A small-molecule ligand and the protein it binds are described below.
Small molecule (SMILES): O=CCCC(=O)O

Binding-site contacts:
Ligand atom C1 contacts residue TRP137 of chain 1.A at 3.8 Å (hydrophobic).
Ligand atom C3 contacts residue GLU230 of chain 1.A at 3.6 Å.
Ligand atom C1 contacts residue SER421 of chain 1.A at 3.5 Å.
Ligand atom C1 contacts residue ILE265 of chain 1.A at 4.0 Å (hydrophobic).
Ligand atom O2 contacts residue ILE265 of chain 1.A at 3.9 Å.
Ligand atom C3 contacts residue GLN138 of chain 1.A at 3.8 Å.
Ligand atom C4 contacts residue CYS264 of chain 1.A at 1.9 Å (hydrophobic).
Ligand atom O2 contacts residue LYS88 of chain 1.A at 4.3 Å.
Ligand atom O2 contacts residue PHE134 of chain 1.A at 4.1 Å.
Ligand atom C3 contacts residue CYS264 of chain 1.A at 2.7 Å (hydrophobic).
Ligand atom C2 contacts residue SER263 of chain 1.A at 3.9 Å.
Ligand atom C3 contacts residue PHE427 of chain 1.A at 4.4 Å (hydrophobic).
Ligand atom C3 contacts residue PHE134 of chain 1.A at 4.4 Å (hydrophobic).
Ligand atom O1 contacts residue SER421 of chain 1.A at 2.8 Å (h-bond).
Ligand atom C2 contacts residue PHE134 of chain 1.A at 3.7 Å (hydrophobic).
Ligand atom O2 contacts residue SER421 of chain 1.A at 3.5 Å (h-bond).
Ligand atom O4 contacts residue PHE134 of chain 1.A at 3.8 Å.
Ligand atom O4 contacts residue GLN138 of chain 1.A at 3.8 Å.
Ligand atom C2 contacts residue CYS264 of chain 1.A at 3.3 Å (hydrophobic).
Ligand atom C3 contacts residue ARG141 of chain 1.A at 3.9 Å.
Ligand atom O2 contacts residue TRP137 of chain 1.A at 4.1 Å.
Ligand atom O4 contacts residue SER263 of chain 1.A at 3.9 Å.
Ligand atom O1 contacts residue ARG141 of chain 1.A at 2.9 Å (salt-bridge).
Ligand atom C4 contacts residue NDP1 of chain 1.C at 3.2 Å.
Ligand atom O4 contacts residue GLU230 of chain 1.A at 4.5 Å.
Ligand atom O4 contacts residue CYS264 of chain 1.A at 2.7 Å (h-bond).
Ligand atom C1 contacts residue PHE134 of chain 1.A at 4.3 Å (hydrophobic).
Ligand atom C1 contacts residue ARG141 of chain 1.A at 4.1 Å.
Ligand atom C4 contacts residue GLU230 of chain 1.A at 3.3 Å.
Ligand atom O4 contacts residue NDP1 of chain 1.C at 2.7 Å (h-bond).
Ligand atom O1 contacts residue PHE427 of chain 1.A at 4.4 Å.
Ligand atom O1 contacts residue TRP137 of chain 1.A at 3.0 Å (h-bond).
Ligand atom C4 contacts residue GLN138 of chain 1.A at 3.7 Å.
Ligand atom C2 contacts residue ILE265 of chain 1.A at 4.0 Å (hydrophobic).
Ligand atom O4 contacts residue ASN133 of chain 1.A at 3.1 Å (h-bond).
Ligand atom C4 contacts residue ASN133 of chain 1.A at 4.4 Å.

Sequence of chain 1.A:
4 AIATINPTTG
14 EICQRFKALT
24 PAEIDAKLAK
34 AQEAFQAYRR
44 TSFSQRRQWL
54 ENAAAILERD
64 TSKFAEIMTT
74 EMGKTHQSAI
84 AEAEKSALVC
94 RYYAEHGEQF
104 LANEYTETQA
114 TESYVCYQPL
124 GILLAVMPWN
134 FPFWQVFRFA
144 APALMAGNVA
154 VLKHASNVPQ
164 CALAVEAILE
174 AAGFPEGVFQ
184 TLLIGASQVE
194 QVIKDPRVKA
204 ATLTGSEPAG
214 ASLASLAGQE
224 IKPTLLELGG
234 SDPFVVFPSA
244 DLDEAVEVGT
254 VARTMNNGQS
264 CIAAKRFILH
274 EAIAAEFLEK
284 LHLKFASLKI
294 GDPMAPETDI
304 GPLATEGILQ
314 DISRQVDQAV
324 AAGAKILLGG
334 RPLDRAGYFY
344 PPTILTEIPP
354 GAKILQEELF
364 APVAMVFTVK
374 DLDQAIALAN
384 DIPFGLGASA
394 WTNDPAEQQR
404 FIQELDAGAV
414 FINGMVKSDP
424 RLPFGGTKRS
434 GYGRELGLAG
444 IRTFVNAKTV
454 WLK